This small molecule binds to this protein.
Small molecule (SMILES): O[C@@H]1[C@@H](O)[C@@H](O)OC[C@@H]1O

Sequence of chain 1.F:
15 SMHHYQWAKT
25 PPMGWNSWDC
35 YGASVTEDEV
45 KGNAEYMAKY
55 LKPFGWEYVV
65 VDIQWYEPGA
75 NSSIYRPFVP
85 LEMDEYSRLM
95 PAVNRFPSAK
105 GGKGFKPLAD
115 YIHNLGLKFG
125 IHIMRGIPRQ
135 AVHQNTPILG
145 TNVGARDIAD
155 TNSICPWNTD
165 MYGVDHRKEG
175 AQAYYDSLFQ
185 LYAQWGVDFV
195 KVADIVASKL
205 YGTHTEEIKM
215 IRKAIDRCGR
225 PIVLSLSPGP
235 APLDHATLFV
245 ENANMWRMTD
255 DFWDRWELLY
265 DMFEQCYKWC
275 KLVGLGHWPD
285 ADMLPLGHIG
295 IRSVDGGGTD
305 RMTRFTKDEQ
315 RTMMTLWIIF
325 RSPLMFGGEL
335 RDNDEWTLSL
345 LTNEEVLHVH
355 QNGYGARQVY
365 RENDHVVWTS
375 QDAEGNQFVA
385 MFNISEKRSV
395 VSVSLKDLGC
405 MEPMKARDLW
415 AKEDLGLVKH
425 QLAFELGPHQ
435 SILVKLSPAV

Binding-site contacts:
Ligand atom O2 contacts residue GOL1 of chain 1.PC at 3.4 Å (h-bond).
Ligand atom C5 contacts residue GOL1 of chain 1.PC at 3.6 Å.
Ligand atom O4 contacts residue ASP66 of chain 1.F at 2.6 Å (salt-bridge).
Ligand atom O1 contacts residue SER231 of chain 1.F at 3.4 Å (h-bond).
Ligand atom C3 contacts residue LYS195 of chain 1.F at 3.9 Å.
Ligand atom C2 contacts residue ARG251 of chain 1.F at 3.4 Å.
Ligand atom O5 contacts residue HIS126 of chain 1.F at 3.6 Å (h-bond).
Ligand atom O1 contacts residue GOL1 of chain 1.PC at 4.0 Å.
Ligand atom C1 contacts residue GOL1 of chain 1.PC at 3.9 Å.
Ligand atom C1 contacts residue ALA197 of chain 1.F at 3.9 Å (hydrophobic).
Ligand atom O1 contacts residue ALA197 of chain 1.F at 3.4 Å.
Ligand atom C2 contacts residue GOL1 of chain 1.PC at 3.9 Å.
Ligand atom C3 contacts residue ARG251 of chain 1.F at 4.0 Å.
Ligand atom C3 contacts residue GOL1 of chain 1.PC at 4.0 Å.
Ligand atom O4 contacts residue HIS126 of chain 1.F at 3.0 Å (h-bond).
Ligand atom C5 contacts residue HIS126 of chain 1.F at 3.9 Å.
Ligand atom O3 contacts residue LYS195 of chain 1.F at 3.3 Å (salt-bridge).
Ligand atom C4 contacts residue TRP32 of chain 1.F at 3.7 Å (hydrophobic).
Ligand atom C3 contacts residue ASP255 of chain 1.F at 3.5 Å.
Ligand atom O2 contacts residue PRO232 of chain 1.F at 3.2 Å.
Ligand atom O2 contacts residue ARG251 of chain 1.F at 3.0 Å (salt-bridge).
Ligand atom C5 contacts residue TYR79 of chain 1.F at 3.7 Å (hydrophobic).
Ligand atom O3 contacts residue TRP32 of chain 1.F at 3.9 Å.
Ligand atom O5 contacts residue GOL1 of chain 1.PC at 3.4 Å (h-bond).
Ligand atom C2 contacts residue ASP255 of chain 1.F at 3.4 Å.
Ligand atom O4 contacts residue LYS195 of chain 1.F at 3.0 Å (salt-bridge).
Ligand atom C1 contacts residue HIS126 of chain 1.F at 3.8 Å.
Ligand atom C1 contacts residue SER231 of chain 1.F at 3.9 Å.
Ligand atom O5 contacts residue ALA197 of chain 1.F at 4.0 Å.
Ligand atom O3 contacts residue ASP255 of chain 1.F at 3.6 Å.
Ligand atom O1 contacts residue PRO232 of chain 1.F at 3.5 Å (h-bond).
Ligand atom C2 contacts residue SER231 of chain 1.F at 3.9 Å.
Ligand atom C4 contacts residue LYS195 of chain 1.F at 3.9 Å.
Ligand atom C2 contacts residue LYS195 of chain 1.F at 4.0 Å.
Ligand atom C4 contacts residue ASP66 of chain 1.F at 3.3 Å.
Ligand atom O3 contacts residue MET287 of chain 1.F at 3.6 Å.
Ligand atom O2 contacts residue ASP255 of chain 1.F at 2.3 Å (salt-bridge).
Ligand atom O1 contacts residue TRP161 of chain 1.F at 3.6 Å.
Ligand atom O3 contacts residue ARG251 of chain 1.F at 3.3 Å (salt-bridge).
Ligand atom O5 contacts residue TRP161 of chain 1.F at 3.6 Å.